This protein binds this small molecule.
Small molecule (SMILES): CC(=O)N[C@H]1[C@H](O[C@H]2[C@H](O)[C@@H](NC(C)=O)CO[C@@H]2CO)O[C@H](CO)[C@@H](O)[C@@H]1O

Binding-site contacts:
Ligand atom O3 contacts residue ASN88 of chain 1.A at 3.2 Å (h-bond).
Ligand atom N2 contacts residue ASN88 of chain 1.A at 3.4 Å (h-bond).
Ligand atom C7 contacts residue ASN88 of chain 1.A at 3.9 Å.
Ligand atom O7 contacts residue ASN88 of chain 1.A at 3.9 Å.
Ligand atom C2 contacts residue ASN88 of chain 1.A at 2.7 Å.
Ligand atom C4 contacts residue ASN88 of chain 1.A at 4.2 Å.
Ligand atom C5 contacts residue SER90 of chain 1.B at 4.3 Å.
Ligand atom C6 contacts residue SER90 of chain 1.B at 4.5 Å.
Ligand atom C6 contacts residue LEU92 of chain 1.B at 4.0 Å (hydrophobic).
Ligand atom O5 contacts residue ASN88 of chain 1.A at 3.6 Å (h-bond).
Ligand atom C8 contacts residue PHE89 of chain 1.B at 4.2 Å (hydrophobic).
Ligand atom O6 contacts residue ASN88 of chain 1.A at 4.5 Å.
Ligand atom O6 contacts residue SER99 of chain 1.A at 3.9 Å.
Ligand atom C8 contacts residue SER90 of chain 1.B at 3.9 Å.
Ligand atom O6 contacts residue LEU92 of chain 1.B at 3.9 Å.
Ligand atom C5 contacts residue ASN88 of chain 1.A at 4.5 Å.
Ligand atom C6 contacts residue THR101 of chain 1.A at 4.5 Å.
Ligand atom O6 contacts residue THR101 of chain 1.A at 4.1 Å.
Ligand atom C8 contacts residue GLN91 of chain 1.B at 3.5 Å.
Ligand atom O6 contacts residue THR35 of chain 1.A at 3.9 Å.
Ligand atom C1 contacts residue ASN88 of chain 1.A at 3.4 Å.
Ligand atom C3 contacts residue ASN88 of chain 1.A at 3.4 Å.
Ligand atom O7 contacts residue GLN91 of chain 1.B at 4.3 Å.

Sequence of chain 1.B:
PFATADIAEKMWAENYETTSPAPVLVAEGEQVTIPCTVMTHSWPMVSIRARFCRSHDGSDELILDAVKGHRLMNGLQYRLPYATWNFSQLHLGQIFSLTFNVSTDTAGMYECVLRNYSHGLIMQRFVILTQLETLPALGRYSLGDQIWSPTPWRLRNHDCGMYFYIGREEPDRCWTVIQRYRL

Sequence of chain 1.A:
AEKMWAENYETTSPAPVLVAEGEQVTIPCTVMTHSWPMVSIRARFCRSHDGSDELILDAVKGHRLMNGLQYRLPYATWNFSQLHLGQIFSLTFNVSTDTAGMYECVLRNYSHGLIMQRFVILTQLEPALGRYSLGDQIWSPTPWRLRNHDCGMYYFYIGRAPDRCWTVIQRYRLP